Binding-site contacts:
Ligand atom O1 contacts residue PHE268 of chain 1.B at 3.2 Å.
Ligand atom N2 contacts residue GLY197 of chain 1.B at 3.9 Å.
Ligand atom N2 contacts residue THR267 of chain 1.B at 3.9 Å.
Ligand atom C1 contacts residue LEU387 of chain 1.B at 3.9 Å (hydrophobic).
Ligand atom C13 contacts residue TYR276 of chain 1.B at 3.4 Å (hydrophobic).
Ligand atom C18 contacts residue TYR414 of chain 1.B at 3.7 Å (hydrophobic).
Ligand atom C18 contacts residue LEU387 of chain 1.B at 3.6 Å (hydrophobic).
Ligand atom C16 contacts residue ALA417 of chain 1.B at 3.6 Å (hydrophobic).
Ligand atom C9 contacts residue LEU257 of chain 1.B at 3.9 Å (hydrophobic).
Ligand atom C15 contacts residue TYR418 of chain 1.B at 3.5 Å (hydrophobic).
Ligand atom C17 contacts residue ALA417 of chain 1.B at 3.5 Å (hydrophobic).
Ligand atom C2 contacts residue LEU387 of chain 1.B at 3.7 Å (hydrophobic).
Ligand atom C14 contacts residue MET196 of chain 1.B at 3.7 Å (hydrophobic).
Ligand atom C14 contacts residue VAL200 of chain 1.B at 3.4 Å (hydrophobic).
Ligand atom C7 contacts residue GLY197 of chain 1.B at 3.7 Å.
Ligand atom C16 contacts residue TYR418 of chain 1.B at 3.6 Å (hydrophobic).
Ligand atom C8 contacts residue GLY197 of chain 1.B at 3.5 Å.
Ligand atom C8 contacts residue PHE268 of chain 1.B at 3.7 Å (hydrophobic).
Ligand atom C10 contacts residue PHE268 of chain 1.B at 3.5 Å (hydrophobic).
Ligand atom C11 contacts residue PHE268 of chain 1.B at 3.6 Å (hydrophobic).
Ligand atom C13 contacts residue ASN251 of chain 1.B at 3.5 Å.
Ligand atom C2 contacts residue GLN270 of chain 1.B at 3.8 Å.
Ligand atom C17 contacts residue TYR414 of chain 1.B at 3.5 Å (hydrophobic).
Ligand atom C7 contacts residue PHE268 of chain 1.B at 3.7 Å (hydrophobic).
Ligand atom N1 contacts residue LEU387 of chain 1.B at 3.6 Å.
Ligand atom C3 contacts residue LEU387 of chain 1.B at 3.7 Å (hydrophobic).
Ligand atom C15 contacts residue VAL200 of chain 1.B at 3.6 Å (hydrophobic).
Ligand atom C1 contacts residue VAL281 of chain 1.B at 3.9 Å (hydrophobic).
Ligand atom C16 contacts residue TYR414 of chain 1.B at 3.8 Å (hydrophobic).
Ligand atom C13 contacts residue ILE201 of chain 1.B at 3.7 Å (hydrophobic).
Ligand atom C9 contacts residue LEU248 of chain 1.B at 3.7 Å (hydrophobic).
Ligand atom O1 contacts residue ASN251 of chain 1.B at 3.4 Å (h-bond).
Ligand atom C17 contacts residue LEU387 of chain 1.B at 3.7 Å (hydrophobic).
Ligand atom C8 contacts residue ALA193 of chain 1.B at 3.3 Å (hydrophobic).
Ligand atom C19 contacts residue VAL200 of chain 1.B at 3.7 Å (hydrophobic).
Ligand atom C13 contacts residue LEU248 of chain 1.B at 3.8 Å (hydrophobic).
Ligand atom C1 contacts residue ASN388 of chain 1.B at 3.4 Å.
Ligand atom C9 contacts residue PHE268 of chain 1.B at 3.6 Å (hydrophobic).
Ligand atom C12 contacts residue PHE268 of chain 1.B at 3.6 Å (hydrophobic).
Ligand atom O2 contacts residue GLN270 of chain 1.B at 2.8 Å (h-bond).

This protein binds this small molecule.
Small molecule (SMILES): COc1ccc2[nH]c(-c3ccccc3)c(CCNC(C)=O)c2c1

Sequence of chain 1.B:
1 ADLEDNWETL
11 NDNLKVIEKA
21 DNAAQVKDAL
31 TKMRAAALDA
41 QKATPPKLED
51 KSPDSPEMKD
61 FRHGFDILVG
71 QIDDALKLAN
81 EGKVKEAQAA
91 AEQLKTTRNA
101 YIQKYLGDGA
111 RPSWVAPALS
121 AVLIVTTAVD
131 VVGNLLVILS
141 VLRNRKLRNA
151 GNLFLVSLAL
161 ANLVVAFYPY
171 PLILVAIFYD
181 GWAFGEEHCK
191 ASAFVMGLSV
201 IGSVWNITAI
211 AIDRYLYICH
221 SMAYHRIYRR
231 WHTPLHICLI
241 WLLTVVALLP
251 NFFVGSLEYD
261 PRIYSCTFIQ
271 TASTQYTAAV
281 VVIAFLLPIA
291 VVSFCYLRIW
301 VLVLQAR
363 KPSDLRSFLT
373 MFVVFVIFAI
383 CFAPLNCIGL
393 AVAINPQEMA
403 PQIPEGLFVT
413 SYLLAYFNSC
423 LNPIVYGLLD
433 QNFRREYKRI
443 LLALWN